Binding-site contacts:
Ligand atom CLD contacts residue VAL756 of chain 1.C at 4.1 Å.
Ligand atom CD1 contacts residue PHE505 of chain 1.C at 3.5 Å (hydrophobic).
Ligand atom CAK contacts residue GLN426 of chain 1.C at 4.1 Å.
Ligand atom CAF contacts residue LYS706 of chain 1.C at 3.7 Å.
Ligand atom O contacts residue THR539 of chain 1.C at 2.7 Å (h-bond).
Ligand atom OXT contacts residue THR539 of chain 1.C at 2.7 Å (h-bond).
Ligand atom O contacts residue PRO537 of chain 1.C at 3.7 Å.
Ligand atom CB contacts residue SER709 of chain 1.C at 3.8 Å.
Ligand atom O contacts residue LEU538 of chain 1.C at 3.3 Å.
Ligand atom CLE contacts residue TRP752 of chain 1.C at 3.1 Å.
Ligand atom CG contacts residue PHE505 of chain 1.C at 3.7 Å (hydrophobic).
Ligand atom CAL contacts residue PRO537 of chain 1.C at 3.4 Å (hydrophobic).
Ligand atom CAV contacts residue PRO537 of chain 1.C at 4.2 Å (hydrophobic).
Ligand atom CLD contacts residue GLN426 of chain 1.C at 3.1 Å.
Ligand atom CAL contacts residue PHE505 of chain 1.C at 3.1 Å (hydrophobic).
Ligand atom CAH contacts residue SER708 of chain 1.C at 4.3 Å.
Ligand atom ND2 contacts residue PHE505 of chain 1.C at 3.0 Å.
Ligand atom CLD contacts residue PRO537 of chain 1.C at 3.3 Å.
Ligand atom CA contacts residue PHE505 of chain 1.C at 2.6 Å (hydrophobic).
Ligand atom CAF contacts residue VAL705 of chain 1.C at 3.6 Å (hydrophobic).
Ligand atom CAJ contacts residue SER708 of chain 1.C at 4.0 Å.
Ligand atom CAU contacts residue TRP752 of chain 1.C at 4.2 Å (hydrophobic).
Ligand atom OAB contacts residue TRP752 of chain 1.C at 3.9 Å.
Ligand atom N contacts residue PHE505 of chain 1.C at 1.4 Å.
Ligand atom CAH contacts residue VAL705 of chain 1.C at 3.8 Å (hydrophobic).
Ligand atom CAJ contacts residue GLN707 of chain 1.C at 4.2 Å.
Ligand atom O contacts residue PHE505 of chain 1.C at 3.6 Å.
Ligand atom CAR contacts residue PHE505 of chain 1.C at 3.9 Å (hydrophobic).
Ligand atom OAB contacts residue SER709 of chain 1.C at 3.8 Å.
Ligand atom OAB contacts residue SER708 of chain 1.C at 3.2 Å.
Ligand atom CAS contacts residue PRO537 of chain 1.C at 3.9 Å (hydrophobic).
Ligand atom CB contacts residue PHE505 of chain 1.C at 3.5 Å (hydrophobic).
Ligand atom NAN contacts residue PHE505 of chain 1.C at 3.8 Å.
Ligand atom C contacts residue PHE505 of chain 1.C at 3.6 Å (hydrophobic).
Ligand atom C contacts residue THR539 of chain 1.C at 3.0 Å.
Ligand atom CAJ contacts residue LYS706 of chain 1.C at 4.0 Å.
Ligand atom CAV contacts residue PHE505 of chain 1.C at 2.5 Å (hydrophobic).
Ligand atom CAS contacts residue GLN426 of chain 1.C at 3.7 Å.
Ligand atom CAG contacts residue VAL705 of chain 1.C at 4.0 Å (hydrophobic).
Ligand atom CAH contacts residue LYS706 of chain 1.C at 3.0 Å.

Sequence of chain 1.C:
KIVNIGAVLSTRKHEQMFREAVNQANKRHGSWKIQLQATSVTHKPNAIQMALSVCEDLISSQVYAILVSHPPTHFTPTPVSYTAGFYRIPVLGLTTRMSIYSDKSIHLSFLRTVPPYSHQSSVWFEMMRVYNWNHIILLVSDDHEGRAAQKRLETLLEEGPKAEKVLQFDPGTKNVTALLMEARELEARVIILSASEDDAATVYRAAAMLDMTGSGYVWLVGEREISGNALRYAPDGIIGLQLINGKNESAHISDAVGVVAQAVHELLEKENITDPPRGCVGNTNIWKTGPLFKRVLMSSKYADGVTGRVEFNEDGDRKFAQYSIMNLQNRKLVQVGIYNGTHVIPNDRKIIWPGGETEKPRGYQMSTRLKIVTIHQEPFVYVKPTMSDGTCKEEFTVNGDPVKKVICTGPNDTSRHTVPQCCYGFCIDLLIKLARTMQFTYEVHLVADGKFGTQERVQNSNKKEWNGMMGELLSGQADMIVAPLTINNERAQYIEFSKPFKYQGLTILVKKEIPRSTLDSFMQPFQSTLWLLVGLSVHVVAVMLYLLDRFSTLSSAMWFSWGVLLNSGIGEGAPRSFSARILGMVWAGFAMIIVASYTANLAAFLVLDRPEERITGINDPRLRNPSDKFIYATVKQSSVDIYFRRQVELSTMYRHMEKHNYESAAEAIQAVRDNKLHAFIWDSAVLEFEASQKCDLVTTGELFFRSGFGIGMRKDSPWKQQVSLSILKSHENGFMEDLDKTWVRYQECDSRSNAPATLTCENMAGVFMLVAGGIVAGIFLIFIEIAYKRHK

This small molecule binds to this protein.
Small molecule (SMILES): O=C(Nc1ccccc1)N[C@H]1C[C@H](C(=O)O)Nc2cc(Cl)cc(Cl)c21